Binding-site contacts:
Ligand atom O2 contacts residue LYS130 of chain 1.A at 4.1 Å.
Ligand atom O1 contacts residue LYS130 of chain 1.A at 4.4 Å.
Ligand atom C4 contacts residue GLY15 of chain 1.A at 3.5 Å.
Ligand atom O6 contacts residue GLY129 of chain 1.A at 3.4 Å.
Ligand atom C1 contacts residue LYS130 of chain 1.A at 3.7 Å.
Ligand atom C6 contacts residue VAL88 of chain 1.A at 4.2 Å (hydrophobic).
Ligand atom C6 contacts residue ASP133 of chain 1.A at 3.4 Å.
Ligand atom O5 contacts residue GLY129 of chain 1.A at 3.9 Å.
Ligand atom O6 contacts residue LYS130 of chain 1.A at 3.0 Å (salt-bridge).
Ligand atom O6 contacts residue ASP133 of chain 1.A at 2.5 Å (salt-bridge).
Ligand atom O4 contacts residue GLY14 of chain 1.A at 3.6 Å.
Ligand atom C4 contacts residue GLY14 of chain 1.A at 4.3 Å.
Ligand atom O4 contacts residue GLY15 of chain 1.A at 3.3 Å (h-bond).
Ligand atom O5 contacts residue LYS130 of chain 1.A at 2.9 Å (salt-bridge).
Ligand atom C3 contacts residue GLY15 of chain 1.A at 3.8 Å.
Ligand atom O3 contacts residue GLY15 of chain 1.A at 2.9 Å (h-bond).
Ligand atom O2 contacts residue GLY15 of chain 1.A at 3.9 Å.
Ligand atom O3 contacts residue GLY14 of chain 1.A at 4.0 Å.
Ligand atom C5 contacts residue LYS130 of chain 1.A at 3.9 Å.
Ligand atom O6 contacts residue PHE131 of chain 1.A at 2.8 Å (h-bond).
Ligand atom C5 contacts residue ASP133 of chain 1.A at 4.0 Å.
Ligand atom C4 contacts residue ASP133 of chain 1.A at 3.5 Å.
Ligand atom C6 contacts residue PHE131 of chain 1.A at 3.6 Å (hydrophobic).
Ligand atom C4 contacts residue GLY129 of chain 1.A at 4.5 Å.
Ligand atom O2 contacts residue GLY129 of chain 1.A at 3.5 Å.
Ligand atom O4 contacts residue ASP133 of chain 1.A at 2.6 Å (salt-bridge).
Ligand atom O6 contacts residue GLY128 of chain 1.A at 4.4 Å.
Ligand atom C6 contacts residue LYS130 of chain 1.A at 3.8 Å.
Ligand atom O5 contacts residue PHE131 of chain 1.A at 4.3 Å.

Sequence of chain 1.A:
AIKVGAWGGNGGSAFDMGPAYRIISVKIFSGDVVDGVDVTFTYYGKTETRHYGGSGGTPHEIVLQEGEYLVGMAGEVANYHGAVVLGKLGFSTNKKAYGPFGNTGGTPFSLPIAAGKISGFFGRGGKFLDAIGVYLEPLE

A protein and the small-molecule ligand that binds it are described below.
Small molecule (SMILES): OC[C@H]1O[C@H](O)[C@@H](O)[C@@H](O)[C@@H]1O